Sequence of chain 1.B:
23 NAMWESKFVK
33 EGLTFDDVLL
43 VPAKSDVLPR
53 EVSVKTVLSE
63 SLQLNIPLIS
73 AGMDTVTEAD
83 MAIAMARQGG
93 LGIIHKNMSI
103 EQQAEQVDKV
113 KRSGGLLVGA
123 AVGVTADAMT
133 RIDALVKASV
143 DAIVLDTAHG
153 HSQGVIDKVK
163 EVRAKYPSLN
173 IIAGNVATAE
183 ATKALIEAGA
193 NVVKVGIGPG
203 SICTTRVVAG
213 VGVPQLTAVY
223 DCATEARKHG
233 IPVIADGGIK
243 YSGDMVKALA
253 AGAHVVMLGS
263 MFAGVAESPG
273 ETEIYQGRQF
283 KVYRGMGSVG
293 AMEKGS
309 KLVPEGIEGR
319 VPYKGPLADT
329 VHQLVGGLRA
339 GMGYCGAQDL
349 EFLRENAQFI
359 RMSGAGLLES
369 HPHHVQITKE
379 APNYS

A protein and the small-molecule ligand that binds it are described below.
Small molecule (SMILES): O=c1[nH]cnc2c1ncn2[C@@H]1O[C@H](COP(=O)(O)O)[C@@H](O)[C@H]1O

Binding-site contacts:
Ligand atom O2P contacts residue SER262 of chain 1.B at 3.4 Å (h-bond).
Ligand atom C8 contacts residue MET75 of chain 1.B at 3.3 Å (hydrophobic).
Ligand atom O3' contacts residue ASP238 of chain 1.B at 2.6 Å (salt-bridge).
Ligand atom O3P contacts residue SER262 of chain 1.B at 3.1 Å (h-bond).
Ligand atom C6 contacts residue GLY289 of chain 1.B at 3.5 Å.
Ligand atom C2 contacts residue THR207 of chain 1.B at 3.6 Å.
Ligand atom O2' contacts residue ASP238 of chain 1.B at 2.3 Å (salt-bridge).
Ligand atom C2 contacts residue GLU313 of chain 1.B at 3.5 Å.
Ligand atom N1 contacts residue GLU313 of chain 1.B at 2.9 Å (salt-bridge).
Ligand atom C8 contacts residue ILE204 of chain 1.B at 3.5 Å (hydrophobic).
Ligand atom N7 contacts residue ILE204 of chain 1.B at 3.4 Å.
Ligand atom O1P contacts residue GLY240 of chain 1.B at 3.2 Å (h-bond).
Ligand atom O6 contacts residue MET288 of chain 1.B at 3.1 Å (h-bond).
Ligand atom O5' contacts residue GLY239 of chain 1.B at 3.3 Å.
Ligand atom O1P contacts residue GLY202 of chain 1.B at 3.5 Å.
Ligand atom P contacts residue SER262 of chain 1.B at 3.7 Å.
Ligand atom O3P contacts residue SER203 of chain 1.B at 2.8 Å (h-bond).
Ligand atom C3' contacts residue MET75 of chain 1.B at 3.7 Å (hydrophobic).
Ligand atom N7 contacts residue MET75 of chain 1.B at 3.5 Å.
Ligand atom N3 contacts residue C911 of chain 1.M at 3.3 Å.
Ligand atom O6 contacts residue GLY314 of chain 1.B at 3.6 Å.
Ligand atom C5' contacts residue TYR285 of chain 1.B at 3.5 Å (hydrophobic).
Ligand atom C4' contacts residue ASP238 of chain 1.B at 3.6 Å.
Ligand atom C2 contacts residue CYS205 of chain 1.B at 3.3 Å (hydrophobic).
Ligand atom N7 contacts residue MET288 of chain 1.B at 3.0 Å (h-bond).
Ligand atom C2 contacts residue C911 of chain 1.M at 3.2 Å.
Ligand atom O6 contacts residue GLY289 of chain 1.B at 2.6 Å (h-bond).
Ligand atom N3 contacts residue CYS205 of chain 1.B at 3.7 Å.
Ligand atom N7 contacts residue GLY287 of chain 1.B at 3.4 Å.
Ligand atom O2P contacts residue GLY261 of chain 1.B at 3.1 Å (h-bond).
Ligand atom C5 contacts residue MET288 of chain 1.B at 3.7 Å (hydrophobic).
Ligand atom C2' contacts residue ASP238 of chain 1.B at 3.6 Å.
Ligand atom O1P contacts residue SER203 of chain 1.B at 2.7 Å (h-bond).
Ligand atom O3' contacts residue ALA73 of chain 1.B at 3.4 Å.
Ligand atom N1 contacts residue C911 of chain 1.M at 3.4 Å.
Ligand atom O3P contacts residue TYR285 of chain 1.B at 2.5 Å (h-bond).
Ligand atom C5 contacts residue ILE204 of chain 1.B at 3.6 Å (hydrophobic).
Ligand atom C4 contacts residue C911 of chain 1.M at 3.7 Å.
Ligand atom O6 contacts residue GLY287 of chain 1.B at 3.1 Å.
Ligand atom C3' contacts residue ASP238 of chain 1.B at 3.5 Å.